Binding-site contacts:
Ligand atom FAG contacts residue GLU302 of chain 1.A at 3.7 Å.
Ligand atom CAS contacts residue GLU302 of chain 1.A at 3.7 Å.
Ligand atom OAA contacts residue TYR57 of chain 1.A at 3.5 Å.
Ligand atom OAA contacts residue LEU86 of chain 1.A at 3.8 Å.
Ligand atom NAY contacts residue GLU302 of chain 1.A at 3.8 Å.
Ligand atom CAU contacts residue TYR57 of chain 1.A at 4.0 Å (hydrophobic).
Ligand atom CAM contacts residue GLU302 of chain 1.A at 3.4 Å.
Ligand atom CAT contacts residue TYR57 of chain 1.A at 3.3 Å (hydrophobic).
Ligand atom NAX contacts residue GLU302 of chain 1.A at 3.9 Å.
Ligand atom CAR contacts residue GLU302 of chain 1.A at 3.5 Å.
Ligand atom CAI contacts residue GLU302 of chain 1.A at 3.4 Å.
Ligand atom FAF contacts residue TYR12 of chain 1.A at 3.6 Å.
Ligand atom OAB contacts residue THR87 of chain 1.A at 3.8 Å.
Ligand atom NAP contacts residue THR87 of chain 1.A at 3.5 Å (h-bond).
Ligand atom CAW contacts residue GLU302 of chain 1.A at 3.6 Å.
Ligand atom OAA contacts residue ARG92 of chain 1.A at 3.4 Å (salt-bridge).
Ligand atom CAV contacts residue TYR57 of chain 1.A at 3.1 Å (hydrophobic).
Ligand atom CAO contacts residue SER251 of chain 1.A at 3.9 Å.
Ligand atom OAA contacts residue THR87 of chain 1.A at 2.8 Å (h-bond).
Ligand atom OAC contacts residue SER251 of chain 1.A at 4.2 Å.
Ligand atom CAT contacts residue PRO85 of chain 1.A at 4.1 Å (hydrophobic).
Ligand atom CAT contacts residue THR87 of chain 1.A at 3.0 Å.
Ligand atom CAO contacts residue GLU302 of chain 1.A at 3.9 Å.
Ligand atom OAE contacts residue SER251 of chain 1.A at 3.7 Å.
Ligand atom OAE contacts residue GLY250 of chain 1.A at 3.8 Å.
Ligand atom CAJ contacts residue TYR57 of chain 1.A at 3.2 Å (hydrophobic).
Ligand atom CAS contacts residue TYR57 of chain 1.A at 4.1 Å (hydrophobic).
Ligand atom OAB contacts residue ARG92 of chain 1.A at 3.6 Å (salt-bridge).
Ligand atom OAC contacts residue GLY250 of chain 1.A at 4.0 Å.
Ligand atom OAQ contacts residue THR283 of chain 1.A at 3.7 Å.
Ligand atom CAL contacts residue THR283 of chain 1.A at 4.1 Å.
Ligand atom CAJ contacts residue GLU302 of chain 1.A at 4.1 Å.
Ligand atom CAW contacts residue TYR57 of chain 1.A at 4.1 Å (hydrophobic).
Ligand atom FAH contacts residue TYR57 of chain 1.A at 4.0 Å.
Ligand atom NAP contacts residue PRO85 of chain 1.A at 3.4 Å (h-bond).
Ligand atom FAF contacts residue PRO85 of chain 1.A at 4.0 Å.
Ligand atom NAP contacts residue TYR57 of chain 1.A at 2.9 Å.
Ligand atom FAF contacts residue TYR57 of chain 1.A at 3.8 Å.
Ligand atom CAU contacts residue THR87 of chain 1.A at 3.5 Å.
Ligand atom OAA contacts residue PRO85 of chain 1.A at 3.9 Å.

A small-molecule ligand and the protein it binds are described below.
Small molecule (SMILES): O=c1[nH]c2cc(C(F)(F)F)c(N3CCOCC3)cc2n(CP(=O)(O)O)c1=O

Sequence of chain 1.A:
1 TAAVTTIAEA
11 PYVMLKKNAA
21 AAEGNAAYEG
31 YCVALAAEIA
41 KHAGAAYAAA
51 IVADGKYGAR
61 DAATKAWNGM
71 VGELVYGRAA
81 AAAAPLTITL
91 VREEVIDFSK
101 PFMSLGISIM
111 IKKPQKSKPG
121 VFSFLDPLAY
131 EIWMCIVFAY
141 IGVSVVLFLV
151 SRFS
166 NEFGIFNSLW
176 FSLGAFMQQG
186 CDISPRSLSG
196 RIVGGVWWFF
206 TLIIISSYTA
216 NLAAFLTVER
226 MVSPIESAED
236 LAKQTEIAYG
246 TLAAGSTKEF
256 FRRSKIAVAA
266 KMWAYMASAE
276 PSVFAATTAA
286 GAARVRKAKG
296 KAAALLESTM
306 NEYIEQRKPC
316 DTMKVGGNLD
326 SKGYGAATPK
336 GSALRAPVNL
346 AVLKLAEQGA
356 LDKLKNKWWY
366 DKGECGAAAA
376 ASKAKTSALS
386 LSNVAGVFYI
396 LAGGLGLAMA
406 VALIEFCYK